Sequence of chain 1.B:
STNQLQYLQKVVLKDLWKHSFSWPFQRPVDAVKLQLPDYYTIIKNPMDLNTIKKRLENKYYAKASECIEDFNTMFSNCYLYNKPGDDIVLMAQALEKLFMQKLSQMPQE

The protein below binds the small molecule below.
Small molecule (SMILES): CCS(=O)(=O)Nc1cccc(-c2cn(C)c(=O)c3ccccc23)c1

Binding-site contacts:
Ligand atom O02 contacts residue LEU37 of chain 1.B at 3.3 Å.
Ligand atom C14 contacts residue LEU37 of chain 1.B at 4.0 Å (hydrophobic).
Ligand atom C04 contacts residue ASN85 of chain 1.B at 3.3 Å.
Ligand atom O01 contacts residue CYS81 of chain 1.B at 3.9 Å.
Ligand atom O02 contacts residue VAL32 of chain 1.B at 3.5 Å.
Ligand atom C05 contacts residue ASN85 of chain 1.B at 3.5 Å.
Ligand atom C06 contacts residue LEU39 of chain 1.B at 3.8 Å (hydrophobic).
Ligand atom C14 contacts residue TRP26 of chain 1.B at 3.6 Å (hydrophobic).
Ligand atom C05 contacts residue LEU39 of chain 1.B at 3.8 Å (hydrophobic).
Ligand atom C08 contacts residue LEU37 of chain 1.B at 4.0 Å (hydrophobic).
Ligand atom O02 contacts residue ASP33 of chain 1.B at 2.9 Å (salt-bridge).
Ligand atom C02 contacts residue ASN85 of chain 1.B at 4.0 Å.
Ligand atom C16 contacts residue LEU37 of chain 1.B at 3.6 Å (hydrophobic).
Ligand atom C02 contacts residue ILE91 of chain 1.B at 3.8 Å (hydrophobic).
Ligand atom O01 contacts residue ASN85 of chain 1.B at 3.2 Å (h-bond).
Ligand atom C10 contacts residue VAL32 of chain 1.B at 3.8 Å (hydrophobic).
Ligand atom O03 contacts residue LYS36 of chain 1.B at 2.8 Å (salt-bridge).
Ligand atom C15 contacts residue LEU37 of chain 1.B at 3.9 Å (hydrophobic).
Ligand atom C01 contacts residue PRO27 of chain 1.B at 3.5 Å (hydrophobic).
Ligand atom C18 contacts residue TRP26 of chain 1.B at 3.5 Å (hydrophobic).
Ligand atom C17 contacts residue PRO27 of chain 1.B at 3.5 Å (hydrophobic).
Ligand atom C05 contacts residue TYR84 of chain 1.B at 4.0 Å (hydrophobic).
Ligand atom C02 contacts residue VAL32 of chain 1.B at 4.0 Å (hydrophobic).
Ligand atom C18 contacts residue ARG30 of chain 1.B at 3.8 Å.
Ligand atom C07 contacts residue LEU37 of chain 1.B at 3.7 Å (hydrophobic).
Ligand atom N01 contacts residue ILE91 of chain 1.B at 3.8 Å.
Ligand atom S01 contacts residue PRO31 of chain 1.B at 3.9 Å.
Ligand atom C10 contacts residue PHE28 of chain 1.B at 3.5 Å (hydrophobic).
Ligand atom C13 contacts residue TRP26 of chain 1.B at 3.6 Å (hydrophobic).
Ligand atom C17 contacts residue PRO31 of chain 1.B at 3.4 Å (hydrophobic).
Ligand atom C04 contacts residue TYR84 of chain 1.B at 4.0 Å (hydrophobic).
Ligand atom N01 contacts residue VAL32 of chain 1.B at 3.7 Å.
Ligand atom O02 contacts residue PRO31 of chain 1.B at 3.5 Å (h-bond).
Ligand atom C01 contacts residue ILE91 of chain 1.B at 3.7 Å (hydrophobic).
Ligand atom O03 contacts residue PRO31 of chain 1.B at 4.0 Å.
Ligand atom C11 contacts residue LEU37 of chain 1.B at 4.0 Å (hydrophobic).
Ligand atom C18 contacts residue PRO27 of chain 1.B at 3.4 Å (hydrophobic).
Ligand atom C01 contacts residue VAL32 of chain 1.B at 4.0 Å (hydrophobic).
Ligand atom C17 contacts residue ARG30 of chain 1.B at 3.2 Å.
Ligand atom C10 contacts residue PRO27 of chain 1.B at 3.9 Å (hydrophobic).